Sequence of chain 27.E:
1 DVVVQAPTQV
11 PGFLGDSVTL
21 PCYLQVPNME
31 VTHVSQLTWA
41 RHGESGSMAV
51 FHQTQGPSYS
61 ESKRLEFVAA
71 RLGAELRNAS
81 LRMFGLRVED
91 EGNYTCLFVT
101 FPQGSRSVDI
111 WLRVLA

Binding-site contacts:
Ligand atom O7 contacts residue TRP111 of chain 27.E at 3.6 Å.
Ligand atom O5 contacts residue TRP111 of chain 27.E at 4.3 Å.
Ligand atom C5 contacts residue ASN93 of chain 27.E at 3.5 Å.
Ligand atom C7 contacts residue ASN93 of chain 27.E at 3.5 Å.
Ligand atom C6 contacts residue ASN93 of chain 27.E at 3.1 Å.
Ligand atom C4 contacts residue TRP111 of chain 27.E at 4.0 Å (hydrophobic).
Ligand atom C5 contacts residue TRP111 of chain 27.E at 3.7 Å (hydrophobic).
Ligand atom N2 contacts residue TRP111 of chain 27.E at 3.5 Å.
Ligand atom C2 contacts residue ASN93 of chain 27.E at 1.8 Å.
Ligand atom C7 contacts residue GLY92 of chain 27.E at 4.2 Å.
Ligand atom O5 contacts residue ASN93 of chain 27.E at 4.1 Å.
Ligand atom C1 contacts residue ASN93 of chain 27.E at 1.4 Å.
Ligand atom C8 contacts residue GLU91 of chain 27.E at 3.8 Å.
Ligand atom C1 contacts residue TRP111 of chain 27.E at 3.9 Å (hydrophobic).
Ligand atom O7 contacts residue ASN93 of chain 27.E at 3.9 Å.
Ligand atom O3 contacts residue TRP111 of chain 27.E at 4.3 Å.
Ligand atom C4 contacts residue ASN93 of chain 27.E at 3.6 Å.
Ligand atom C3 contacts residue TRP111 of chain 27.E at 3.7 Å (hydrophobic).
Ligand atom C8 contacts residue GLY92 of chain 27.E at 3.6 Å.
Ligand atom N2 contacts residue GLY92 of chain 27.E at 4.2 Å.
Ligand atom C8 contacts residue TRP111 of chain 27.E at 3.3 Å (hydrophobic).
Ligand atom C3 contacts residue ASN93 of chain 27.E at 3.1 Å.
Ligand atom C5 contacts residue ASN93 of chain 27.E at 4.0 Å.
Ligand atom O5 contacts residue ASN93 of chain 27.E at 2.3 Å (h-bond).
Ligand atom C7 contacts residue TRP111 of chain 27.E at 3.8 Å (hydrophobic).
Ligand atom N2 contacts residue ASN93 of chain 27.E at 2.5 Å (h-bond).
Ligand atom C6 contacts residue HIS42 of chain 27.E at 4.3 Å.
Ligand atom O4 contacts residue TRP111 of chain 27.E at 3.4 Å.
Ligand atom O3 contacts residue ASN93 of chain 27.E at 4.0 Å.
Ligand atom C2 contacts residue TRP111 of chain 27.E at 4.1 Å (hydrophobic).

A protein and the small-molecule ligand that binds it are described below.
Small molecule (SMILES): CC(=O)N[C@H]1[C@H](O[C@H]2[C@H](O)[C@@H](NC(C)=O)CO[C@@H]2CO[C@@H]2O[C@@H](C)[C@@H](O)[C@@H](O)[C@@H]2O)O[C@H](CO)[C@@H](O[C@@H]2O[C@H](CO)[C@@H](O)[C@H](O[C@H]3O[C@H](CO)[C@@H](O)[C@H](O)[C@@H]3O)[C@@H]2O)[C@@H]1O